The protein below binds the small molecule below.
Small molecule (SMILES): Nc1nc(CCc2ccc3cc[nH]c3c2)cc(=O)[nH]1

Sequence of chain 2.A:
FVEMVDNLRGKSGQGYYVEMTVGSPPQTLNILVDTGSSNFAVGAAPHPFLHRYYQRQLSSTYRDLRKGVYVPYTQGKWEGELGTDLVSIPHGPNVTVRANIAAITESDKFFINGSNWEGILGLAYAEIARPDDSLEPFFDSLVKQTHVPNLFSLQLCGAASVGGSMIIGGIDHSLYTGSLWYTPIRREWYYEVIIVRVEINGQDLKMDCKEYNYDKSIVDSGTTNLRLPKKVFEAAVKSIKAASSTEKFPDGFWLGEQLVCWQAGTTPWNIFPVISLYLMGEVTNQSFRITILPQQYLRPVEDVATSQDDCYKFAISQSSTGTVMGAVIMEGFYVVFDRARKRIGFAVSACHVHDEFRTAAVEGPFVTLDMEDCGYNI

Binding-site contacts:
Ligand atom C14 contacts residue GLY76 of chain 1.A at 4.3 Å.
Ligand atom C17 contacts residue LEU93 of chain 1.A at 3.5 Å (hydrophobic).
Ligand atom C14 contacts residue GLY293 of chain 1.A at 4.0 Å.
Ligand atom C14 contacts residue GLN75 of chain 1.A at 4.0 Å.
Ligand atom C12 contacts residue ILE173 of chain 1.A at 4.3 Å (hydrophobic).
Ligand atom C7 contacts residue ASP95 of chain 1.A at 4.3 Å.
Ligand atom C5 contacts residue TYR134 of chain 1.A at 4.0 Å (hydrophobic).
Ligand atom N1 contacts residue ASP95 of chain 1.A at 2.6 Å (salt-bridge).
Ligand atom C8 contacts residue PHE171 of chain 1.A at 4.0 Å (hydrophobic).
Ligand atom N3 contacts residue ASP291 of chain 1.A at 4.0 Å.
Ligand atom C11 contacts residue LYS170 of chain 2.A at 4.2 Å.
Ligand atom C13 contacts residue GLN136 of chain 2.A at 3.8 Å.
Ligand atom C16 contacts residue GLY293 of chain 1.A at 3.5 Å.
Ligand atom C14 contacts residue THR295 of chain 1.A at 4.3 Å.
Ligand atom C10 contacts residue TRP178 of chain 1.A at 4.3 Å (hydrophobic).
Ligand atom C13 contacts residue ILE173 of chain 1.A at 3.8 Å (hydrophobic).
Ligand atom N1 contacts residue GLY97 of chain 1.A at 3.8 Å.
Ligand atom C2 contacts residue GLY293 of chain 1.A at 4.2 Å.
Ligand atom N1 contacts residue GLY293 of chain 1.A at 3.6 Å.
Ligand atom N1 contacts residue ASP291 of chain 1.A at 3.2 Å (salt-bridge).
Ligand atom C12 contacts residue GLN136 of chain 2.A at 4.2 Å.
Ligand atom C2 contacts residue ASP95 of chain 1.A at 3.3 Å.
Ligand atom C10 contacts residue PHE171 of chain 1.A at 4.1 Å (hydrophobic).
Ligand atom N18 contacts residue ASP95 of chain 1.A at 2.9 Å (salt-bridge).
Ligand atom C17 contacts residue GLY293 of chain 1.A at 3.6 Å.
Ligand atom C8 contacts residue ILE181 of chain 1.A at 3.5 Å (hydrophobic).
Ligand atom C7 contacts residue TYR134 of chain 1.A at 3.6 Å (hydrophobic).
Ligand atom C6 contacts residue TYR134 of chain 1.A at 4.1 Å (hydrophobic).
Ligand atom C7 contacts residue ILE181 of chain 1.A at 3.6 Å (hydrophobic).
Ligand atom N18 contacts residue ILE181 of chain 1.A at 4.1 Å.
Ligand atom N15 contacts residue GLN75 of chain 1.A at 4.2 Å.
Ligand atom C2 contacts residue ASP291 of chain 1.A at 4.1 Å.
Ligand atom C9 contacts residue LEU93 of chain 1.A at 4.0 Å (hydrophobic).
Ligand atom C7 contacts residue PHE171 of chain 1.A at 4.0 Å (hydrophobic).
Ligand atom C11 contacts residue PHE171 of chain 1.A at 4.1 Å (hydrophobic).
Ligand atom C13 contacts residue GLY74 of chain 1.A at 4.0 Å.
Ligand atom N15 contacts residue GLY293 of chain 1.A at 3.0 Å (h-bond).
Ligand atom C14 contacts residue GLY74 of chain 1.A at 3.6 Å.
Ligand atom C8 contacts residue LEU93 of chain 1.A at 3.9 Å (hydrophobic).
Ligand atom C6 contacts residue ASP95 of chain 1.A at 4.0 Å.

Sequence of chain 1.A:
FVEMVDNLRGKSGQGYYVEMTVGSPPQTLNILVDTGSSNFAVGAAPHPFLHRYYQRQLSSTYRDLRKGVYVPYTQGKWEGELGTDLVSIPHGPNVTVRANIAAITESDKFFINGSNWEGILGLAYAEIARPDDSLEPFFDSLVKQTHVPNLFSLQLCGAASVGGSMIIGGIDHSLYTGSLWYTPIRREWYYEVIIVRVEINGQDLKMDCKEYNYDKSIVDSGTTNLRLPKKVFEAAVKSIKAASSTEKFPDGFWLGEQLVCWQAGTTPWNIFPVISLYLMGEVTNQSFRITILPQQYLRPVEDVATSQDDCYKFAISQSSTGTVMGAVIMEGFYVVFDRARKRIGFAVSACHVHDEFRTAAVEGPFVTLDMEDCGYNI